Binding-site contacts:
Ligand atom CH3 contacts residue HIS114 of chain 1.H at 3.2 Å.
Ligand atom N contacts residue THR22 of chain 1.N at 3.7 Å.
Ligand atom O contacts residue THR1 of chain 1.N at 2.3 Å (h-bond).
Ligand atom CZ contacts residue ARG45 of chain 1.N at 3.9 Å.
Ligand atom C1 contacts residue THR1 of chain 1.N at 2.5 Å.
Ligand atom C contacts residue THR1 of chain 1.N at 1.4 Å.
Ligand atom CE1 contacts residue ARG45 of chain 1.N at 3.4 Å.
Ligand atom CA contacts residue THR21 of chain 1.N at 3.4 Å.
Ligand atom C3 contacts residue SER168 of chain 1.N at 3.1 Å.
Ligand atom CD2 contacts residue THR20 of chain 1.N at 3.8 Å.
Ligand atom CB contacts residue GLY47 of chain 1.N at 3.8 Å.
Ligand atom CA contacts residue THR1 of chain 1.N at 2.3 Å.
Ligand atom CB contacts residue THR20 of chain 1.N at 3.8 Å.
Ligand atom CG contacts residue THR1 of chain 1.N at 3.8 Å.
Ligand atom O contacts residue GLY47 of chain 1.N at 3.1 Å (h-bond).
Ligand atom N contacts residue THR1 of chain 1.N at 3.7 Å.
Ligand atom CD contacts residue THR22 of chain 1.N at 3.8 Å.
Ligand atom O contacts residue THR20 of chain 1.N at 3.4 Å.
Ligand atom CZ contacts residue ALA49 of chain 1.N at 3.7 Å (hydrophobic).
Ligand atom C contacts residue THR21 of chain 1.N at 3.6 Å.
Ligand atom O contacts residue ALA49 of chain 1.N at 3.3 Å (h-bond).
Ligand atom O contacts residue SER46 of chain 1.N at 3.7 Å.
Ligand atom CE2 contacts residue THR20 of chain 1.N at 3.4 Å.
Ligand atom O contacts residue THR21 of chain 1.N at 3.2 Å (h-bond).
Ligand atom C3 contacts residue ARG19 of chain 1.N at 3.4 Å.
Ligand atom CE2 contacts residue THR31 of chain 1.N at 3.7 Å.
Ligand atom O contacts residue SER168 of chain 1.N at 3.7 Å.
Ligand atom O contacts residue THR1 of chain 1.N at 3.4 Å (h-bond).
Ligand atom CB contacts residue GLY47 of chain 1.N at 3.9 Å.
Ligand atom OH contacts residue ARG45 of chain 1.N at 3.4 Å (salt-bridge).
Ligand atom CB contacts residue THR1 of chain 1.N at 2.6 Å.
Ligand atom C contacts residue GLY47 of chain 1.N at 3.7 Å.
Ligand atom OH contacts residue GLN53 of chain 1.N at 3.4 Å (h-bond).
Ligand atom N contacts residue GLY47 of chain 1.N at 3.0 Å (h-bond).
Ligand atom CD contacts residue HIS114 of chain 1.H at 3.5 Å.
Ligand atom CA contacts residue GLY47 of chain 1.N at 3.4 Å.
Ligand atom O contacts residue THR21 of chain 1.N at 3.4 Å (h-bond).
Ligand atom C2 contacts residue THR1 of chain 1.N at 1.5 Å.
Ligand atom N contacts residue THR21 of chain 1.N at 3.0 Å (h-bond).
Ligand atom C3 contacts residue THR1 of chain 1.N at 2.5 Å.

Sequence of chain 1.N:
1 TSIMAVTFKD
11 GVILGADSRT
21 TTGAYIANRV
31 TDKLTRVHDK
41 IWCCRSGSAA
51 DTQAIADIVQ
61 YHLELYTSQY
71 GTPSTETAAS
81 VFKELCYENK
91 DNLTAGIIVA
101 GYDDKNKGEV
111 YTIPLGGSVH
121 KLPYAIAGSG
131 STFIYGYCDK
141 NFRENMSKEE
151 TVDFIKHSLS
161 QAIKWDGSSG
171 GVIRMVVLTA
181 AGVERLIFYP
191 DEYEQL

Sequence of chain 1.H:
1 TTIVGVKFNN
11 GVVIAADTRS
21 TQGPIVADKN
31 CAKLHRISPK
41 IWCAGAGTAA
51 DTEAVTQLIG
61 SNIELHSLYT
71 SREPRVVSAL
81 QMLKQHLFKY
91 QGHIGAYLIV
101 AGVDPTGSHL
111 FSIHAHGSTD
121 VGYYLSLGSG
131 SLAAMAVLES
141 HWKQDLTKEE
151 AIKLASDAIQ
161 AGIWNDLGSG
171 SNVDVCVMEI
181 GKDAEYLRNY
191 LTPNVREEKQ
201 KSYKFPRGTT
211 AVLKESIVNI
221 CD

This protein binds this small molecule.
Small molecule (SMILES): CC(=O)N1CCC[C@H]1C(=O)N[C@@H](C)C(=O)N[C@@H](Cc1ccc(O)cc1)[C@@H](O)[C@H](C)CO